Binding-site contacts:
Ligand atom C7 contacts residue ASN23 of chain 1.A at 3.2 Å.
Ligand atom O5 contacts residue ASN23 of chain 1.A at 2.3 Å (h-bond).
Ligand atom C1 contacts residue ASN23 of chain 1.A at 1.4 Å.
Ligand atom O6 contacts residue ASN23 of chain 1.A at 4.1 Å.
Ligand atom N2 contacts residue ASN23 of chain 1.A at 3.0 Å (h-bond).
Ligand atom C8 contacts residue LYS22 of chain 1.A at 3.7 Å.
Ligand atom O6 contacts residue GLN15 of chain 1.A at 3.5 Å (h-bond).
Ligand atom C3 contacts residue ASN23 of chain 1.A at 3.8 Å.
Ligand atom O5 contacts residue GLN15 of chain 1.A at 4.2 Å.
Ligand atom O7 contacts residue ASN23 of chain 1.A at 3.0 Å (h-bond).
Ligand atom C4 contacts residue ASN23 of chain 1.A at 4.2 Å.
Ligand atom C2 contacts residue ASN23 of chain 1.A at 2.5 Å.
Ligand atom C5 contacts residue ASN23 of chain 1.A at 3.7 Å.

Sequence of chain 1.A:
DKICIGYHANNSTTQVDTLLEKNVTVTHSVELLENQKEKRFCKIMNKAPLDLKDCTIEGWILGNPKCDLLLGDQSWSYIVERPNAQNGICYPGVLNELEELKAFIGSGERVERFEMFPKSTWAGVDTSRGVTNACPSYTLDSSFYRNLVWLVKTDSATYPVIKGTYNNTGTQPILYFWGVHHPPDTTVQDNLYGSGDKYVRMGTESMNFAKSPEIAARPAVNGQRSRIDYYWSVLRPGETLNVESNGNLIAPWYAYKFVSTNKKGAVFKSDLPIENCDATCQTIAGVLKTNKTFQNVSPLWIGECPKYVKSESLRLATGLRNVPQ

This protein binds this small molecule.
Small molecule (SMILES): CC(=O)N[C@@H]1[C@@H](O)[C@H](O)[C@@H](CO)O[C@H]1O